Sequence of chain 1.C:
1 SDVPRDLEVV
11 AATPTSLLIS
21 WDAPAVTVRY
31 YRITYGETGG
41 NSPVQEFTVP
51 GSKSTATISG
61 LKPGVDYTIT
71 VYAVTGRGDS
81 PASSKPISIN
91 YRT

This small molecule binds to this protein.
Small molecule (SMILES): CC(=O)N[C@H]1[C@H](O[C@H]2[C@H](O)[C@@H](NC(C)=O)CO[C@@H]2CO)O[C@H](CO)[C@@H](O[C@@H]2O[C@H](CO[C@@H]3O[C@H](CO)[C@@H](O[C@H]4O[C@H](CO)[C@@H](O)[C@H](O)[C@@H]4O)[C@H](O)[C@@H]3O)[C@@H](O)[C@H](O[C@H]3O[C@H](CO)[C@@H](O)[C@H](O)[C@@H]3O)[C@@H]2O)[C@@H]1O

Binding-site contacts:
Ligand atom O3 contacts residue GLN214 of chain 1.A at 2.9 Å (h-bond).
Ligand atom C7 contacts residue SER263 of chain 1.A at 3.9 Å.
Ligand atom O7 contacts residue ASN266 of chain 1.A at 3.0 Å (h-bond).
Ligand atom C3 contacts residue ASN266 of chain 1.A at 3.8 Å.
Ligand atom O4 contacts residue ARG29 of chain 1.C at 2.9 Å (salt-bridge).
Ligand atom C3 contacts residue SER263 of chain 1.A at 4.0 Å.
Ligand atom O3 contacts residue ARG29 of chain 1.C at 3.6 Å (salt-bridge).
Ligand atom C8 contacts residue ALA213 of chain 1.A at 3.7 Å (hydrophobic).
Ligand atom O3 contacts residue VAL28 of chain 1.C at 3.3 Å (h-bond).
Ligand atom C8 contacts residue PHE217 of chain 1.A at 3.6 Å (hydrophobic).
Ligand atom C6 contacts residue TYR254 of chain 1.A at 3.2 Å (hydrophobic).
Ligand atom O5 contacts residue TYR254 of chain 1.A at 3.8 Å.
Ligand atom C8 contacts residue LEU264 of chain 1.A at 3.3 Å (hydrophobic).
Ligand atom N2 contacts residue ASN266 of chain 1.A at 2.9 Å (h-bond).
Ligand atom C3 contacts residue GLN214 of chain 1.A at 3.8 Å.
Ligand atom C2 contacts residue SER52 of chain 1.C at 3.6 Å.
Ligand atom C5 contacts residue ASN266 of chain 1.A at 3.6 Å.
Ligand atom O5 contacts residue ASN266 of chain 1.A at 2.4 Å (h-bond).
Ligand atom C7 contacts residue ASN266 of chain 1.A at 3.1 Å.
Ligand atom C5 contacts residue TYR254 of chain 1.A at 3.9 Å (hydrophobic).
Ligand atom C2 contacts residue SER263 of chain 1.A at 4.0 Å.
Ligand atom O2 contacts residue SER52 of chain 1.C at 2.5 Å (h-bond).
Ligand atom N2 contacts residue SER263 of chain 1.A at 3.1 Å (h-bond).
Ligand atom C2 contacts residue ASN266 of chain 1.A at 2.5 Å.
Ligand atom C6 contacts residue PHE217 of chain 1.A at 3.5 Å (hydrophobic).
Ligand atom O5 contacts residue GLN214 of chain 1.A at 3.0 Å (h-bond).
Ligand atom O6 contacts residue PHE217 of chain 1.A at 3.3 Å.
Ligand atom C8 contacts residue SER263 of chain 1.A at 3.8 Å.
Ligand atom O6 contacts residue GLN214 of chain 1.A at 3.3 Å (h-bond).
Ligand atom C2 contacts residue PHE217 of chain 1.A at 4.0 Å (hydrophobic).
Ligand atom N2 contacts residue PHE217 of chain 1.A at 3.4 Å.
Ligand atom C1 contacts residue ASN266 of chain 1.A at 1.4 Å.
Ligand atom C4 contacts residue ARG29 of chain 1.C at 3.8 Å.
Ligand atom C1 contacts residue GLN214 of chain 1.A at 3.9 Å.
Ligand atom O2 contacts residue GLN214 of chain 1.A at 3.8 Å.
Ligand atom C2 contacts residue GLN214 of chain 1.A at 3.9 Å.
Ligand atom O3 contacts residue SER52 of chain 1.C at 3.9 Å.
Ligand atom C6 contacts residue GLN214 of chain 1.A at 3.5 Å.
Ligand atom C3 contacts residue PHE217 of chain 1.A at 3.9 Å (hydrophobic).
Ligand atom C5 contacts residue GLN214 of chain 1.A at 3.7 Å.

Sequence of chain 1.A:
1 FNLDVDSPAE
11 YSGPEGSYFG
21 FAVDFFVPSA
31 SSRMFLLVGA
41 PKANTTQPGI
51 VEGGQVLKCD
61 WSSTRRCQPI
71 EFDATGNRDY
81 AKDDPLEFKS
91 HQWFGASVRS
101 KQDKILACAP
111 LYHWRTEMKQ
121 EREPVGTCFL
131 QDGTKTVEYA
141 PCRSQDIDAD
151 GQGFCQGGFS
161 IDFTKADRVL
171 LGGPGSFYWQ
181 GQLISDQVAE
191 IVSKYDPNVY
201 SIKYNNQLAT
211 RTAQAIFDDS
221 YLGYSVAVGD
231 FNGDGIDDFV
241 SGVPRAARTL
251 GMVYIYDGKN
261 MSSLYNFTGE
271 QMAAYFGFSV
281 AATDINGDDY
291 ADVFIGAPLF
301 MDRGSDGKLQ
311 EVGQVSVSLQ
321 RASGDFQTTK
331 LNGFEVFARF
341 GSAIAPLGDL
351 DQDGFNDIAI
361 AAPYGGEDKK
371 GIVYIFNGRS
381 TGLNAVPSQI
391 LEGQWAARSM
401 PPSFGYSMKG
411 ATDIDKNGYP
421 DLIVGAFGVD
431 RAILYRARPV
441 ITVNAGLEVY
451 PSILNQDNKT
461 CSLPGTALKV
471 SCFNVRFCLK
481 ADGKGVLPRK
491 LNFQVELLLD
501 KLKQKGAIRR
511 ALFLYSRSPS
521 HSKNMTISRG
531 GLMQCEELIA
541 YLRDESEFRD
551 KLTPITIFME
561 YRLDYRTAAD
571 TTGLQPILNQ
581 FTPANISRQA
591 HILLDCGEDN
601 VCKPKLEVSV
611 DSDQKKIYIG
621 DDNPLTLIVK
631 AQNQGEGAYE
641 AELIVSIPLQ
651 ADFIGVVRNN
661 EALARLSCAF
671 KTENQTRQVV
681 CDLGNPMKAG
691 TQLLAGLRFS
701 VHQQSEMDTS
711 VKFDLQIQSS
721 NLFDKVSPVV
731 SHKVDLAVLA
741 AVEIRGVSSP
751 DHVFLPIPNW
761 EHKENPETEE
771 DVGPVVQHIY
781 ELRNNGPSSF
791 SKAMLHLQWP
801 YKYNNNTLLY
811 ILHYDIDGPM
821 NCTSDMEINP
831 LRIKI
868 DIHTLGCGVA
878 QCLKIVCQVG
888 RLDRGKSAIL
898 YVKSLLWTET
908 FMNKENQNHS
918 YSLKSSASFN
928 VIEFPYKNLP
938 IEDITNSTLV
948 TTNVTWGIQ